A small-molecule ligand and the protein it binds are described below.
Small molecule (SMILES): CO[P](=O)(O)O[C@H]1[C@@H](O)[C@H](n2ccc(=O)[nH]c2=O)O[C@@H]1COP(=O)(O)O

Binding-site contacts:
Ligand atom C2' contacts residue ARG125 of chain 5.A at 3.6 Å.
Ligand atom OP1 contacts residue ARG125 of chain 5.A at 2.9 Å (salt-bridge).
Ligand atom OP2 contacts residue SER77 of chain 5.A at 4.1 Å.
Ligand atom O4 contacts residue ARG125 of chain 5.A at 3.8 Å.
Ligand atom O2 contacts residue ARG125 of chain 5.A at 3.9 Å.
Ligand atom C3' contacts residue ARG125 of chain 5.A at 3.3 Å.
Ligand atom O5' contacts residue ARG131 of chain 5.A at 2.6 Å (salt-bridge).
Ligand atom O3' contacts residue ARG125 of chain 5.A at 4.0 Å.
Ligand atom OP3 contacts residue ARG125 of chain 5.A at 2.8 Å.
Ligand atom C6 contacts residue ARG125 of chain 5.A at 3.5 Å.
Ligand atom OP2 contacts residue ARG131 of chain 5.A at 3.7 Å.
Ligand atom N1 contacts residue ARG125 of chain 5.A at 3.7 Å.
Ligand atom O5' contacts residue ARG125 of chain 5.A at 3.0 Å (salt-bridge).
Ligand atom C4 contacts residue ARG125 of chain 5.A at 3.5 Å.
Ligand atom OP1 contacts residue ARG131 of chain 5.A at 3.4 Å (salt-bridge).
Ligand atom C5 contacts residue ARG125 of chain 5.A at 3.5 Å.
Ligand atom C5' contacts residue SER77 of chain 5.A at 4.4 Å.
Ligand atom C5' contacts residue ARG125 of chain 5.A at 4.1 Å.
Ligand atom C5' contacts residue ARG131 of chain 5.A at 3.2 Å.
Ligand atom P contacts residue ARG125 of chain 5.A at 3.7 Å.
Ligand atom C5' contacts residue MET76 of chain 5.A at 4.3 Å (hydrophobic).
Ligand atom C1' contacts residue ARG125 of chain 5.A at 4.2 Å.
Ligand atom C2 contacts residue ARG125 of chain 5.A at 3.8 Å.
Ligand atom C4' contacts residue ARG125 of chain 5.A at 4.4 Å.
Ligand atom N3 contacts residue ARG125 of chain 5.A at 3.6 Å (salt-bridge).
Ligand atom P contacts residue ARG131 of chain 5.A at 3.5 Å.

Sequence of chain 5.A:
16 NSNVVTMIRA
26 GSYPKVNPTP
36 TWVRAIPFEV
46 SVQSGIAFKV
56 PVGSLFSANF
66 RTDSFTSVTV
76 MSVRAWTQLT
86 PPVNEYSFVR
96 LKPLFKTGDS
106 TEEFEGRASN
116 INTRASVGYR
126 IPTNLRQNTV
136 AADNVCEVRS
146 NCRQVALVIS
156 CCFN